The small molecule below binds the protein below.
Small molecule (SMILES): C[C@@H]1O[C@H](O)[C@@H](O)[C@H](O)[C@@H]1O

Binding-site contacts:
Ligand atom C6 contacts residue TRP283 of chain 2.D at 3.5 Å (hydrophobic).
Ligand atom C2 contacts residue HIS87 of chain 2.D at 4.5 Å.
Ligand atom C6 contacts residue HIS18 of chain 2.D at 3.6 Å.
Ligand atom O4 contacts residue HIS87 of chain 2.D at 2.7 Å (h-bond).
Ligand atom O4 contacts residue HIS18 of chain 2.D at 2.9 Å (h-bond).
Ligand atom C4 contacts residue HIS18 of chain 2.D at 3.4 Å.
Ligand atom C1 contacts residue ASP200 of chain 2.D at 3.8 Å.
Ligand atom C2 contacts residue HIS88 of chain 2.D at 3.8 Å.
Ligand atom C3 contacts residue HIS87 of chain 2.D at 4.0 Å.
Ligand atom C5 contacts residue TRP283 of chain 2.D at 3.9 Å (hydrophobic).
Ligand atom C4 contacts residue TRP283 of chain 2.D at 3.9 Å (hydrophobic).
Ligand atom O1 contacts residue HIS88 of chain 2.D at 4.3 Å.
Ligand atom O5 contacts residue ASP200 of chain 2.D at 4.4 Å.
Ligand atom C3 contacts residue TYR37 of chain 2.D at 4.4 Å (hydrophobic).
Ligand atom O3 contacts residue HIS88 of chain 2.D at 4.0 Å.
Ligand atom O3 contacts residue TRP40 of chain 2.D at 3.0 Å (h-bond).
Ligand atom O2 contacts residue TRP40 of chain 2.D at 3.3 Å (h-bond).
Ligand atom O2 contacts residue TYR37 of chain 2.D at 4.2 Å.
Ligand atom O4 contacts residue TYR131 of chain 2.D at 3.6 Å (h-bond).
Ligand atom C2 contacts residue TRP40 of chain 2.D at 3.9 Å (hydrophobic).
Ligand atom C5 contacts residue HIS18 of chain 2.D at 4.2 Å.
Ligand atom O5 contacts residue TRP198 of chain 2.D at 4.2 Å.
Ligand atom C4 contacts residue GLU39 of chain 2.D at 4.1 Å.
Ligand atom C3 contacts residue TRP283 of chain 2.D at 4.2 Å (hydrophobic).
Ligand atom C3 contacts residue GLU39 of chain 2.D at 3.7 Å.
Ligand atom O1 contacts residue ASP200 of chain 2.D at 2.4 Å (salt-bridge).
Ligand atom O1 contacts residue TYR131 of chain 2.D at 3.9 Å.
Ligand atom O2 contacts residue HIS88 of chain 2.D at 4.0 Å.
Ligand atom O3 contacts residue TYR37 of chain 2.D at 4.5 Å.
Ligand atom C3 contacts residue TRP40 of chain 2.D at 3.9 Å (hydrophobic).
Ligand atom O3 contacts residue GLU39 of chain 2.D at 3.0 Å (salt-bridge).
Ligand atom C6 contacts residue TRP198 of chain 2.D at 4.4 Å (hydrophobic).
Ligand atom C2 contacts residue ASP200 of chain 2.D at 4.4 Å.
Ligand atom C4 contacts residue HIS87 of chain 2.D at 3.7 Å.
Ligand atom O3 contacts residue HIS87 of chain 2.D at 3.1 Å.

Sequence of chain 2.D:
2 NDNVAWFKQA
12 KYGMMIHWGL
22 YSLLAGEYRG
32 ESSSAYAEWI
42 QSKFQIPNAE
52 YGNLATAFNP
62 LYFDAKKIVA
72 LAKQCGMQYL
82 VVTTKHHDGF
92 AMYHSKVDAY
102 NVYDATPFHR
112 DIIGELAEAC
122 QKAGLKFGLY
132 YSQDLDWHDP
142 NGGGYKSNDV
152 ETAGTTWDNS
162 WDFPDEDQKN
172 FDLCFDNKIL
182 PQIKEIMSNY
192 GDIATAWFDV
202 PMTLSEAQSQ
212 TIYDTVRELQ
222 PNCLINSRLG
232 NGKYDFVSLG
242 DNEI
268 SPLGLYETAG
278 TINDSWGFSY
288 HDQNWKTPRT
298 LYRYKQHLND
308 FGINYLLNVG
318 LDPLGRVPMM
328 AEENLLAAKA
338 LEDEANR